Binding-site contacts:
Ligand atom C03 contacts residue ASP170 of chain 1.B at 3.0 Å.
Ligand atom C15 contacts residue GLU106 of chain 1.B at 3.1 Å.
Ligand atom C15 contacts residue ALA56 of chain 1.B at 3.5 Å (hydrophobic).
Ligand atom C01 contacts residue LYS33 of chain 1.B at 3.5 Å.
Ligand atom C28 contacts residue LEU31 of chain 1.B at 3.8 Å (hydrophobic).
Ligand atom C34 contacts residue GLY169 of chain 1.B at 3.8 Å.
Ligand atom N16 contacts residue GLU106 of chain 1.B at 3.7 Å.
Ligand atom C08 contacts residue GLY32 of chain 1.B at 3.7 Å.
Ligand atom S04 contacts residue ASN157 of chain 1.B at 3.6 Å.
Ligand atom C34 contacts residue MET105 of chain 1.B at 3.4 Å (hydrophobic).
Ligand atom N16 contacts residue LEU108 of chain 1.B at 3.1 Å (h-bond).
Ligand atom C27 contacts residue LEU31 of chain 1.B at 3.4 Å (hydrophobic).
Ligand atom F24 contacts residue LEU31 of chain 1.B at 3.0 Å.
Ligand atom C07 contacts residue GLY32 of chain 1.B at 3.8 Å.
Ligand atom N18 contacts residue LEU108 of chain 1.B at 2.7 Å (h-bond).
Ligand atom C20 contacts residue LEU31 of chain 1.B at 3.8 Å (hydrophobic).
Ligand atom C23 contacts residue LEU31 of chain 1.B at 3.7 Å (hydrophobic).
Ligand atom C01 contacts residue GLY32 of chain 1.B at 3.5 Å.
Ligand atom N05 contacts residue ARG156 of chain 1.B at 3.7 Å.
Ligand atom O38 contacts residue ASN157 of chain 1.B at 2.7 Å (h-bond).
Ligand atom C39 contacts residue GLY34 of chain 1.B at 3.4 Å.
Ligand atom C32 contacts residue GLN29 of chain 1.B at 3.2 Å.
Ligand atom C09 contacts residue GLY32 of chain 1.B at 3.5 Å.
Ligand atom C14 contacts residue ALA56 of chain 1.B at 3.8 Å (hydrophobic).
Ligand atom C20 contacts residue GLY111 of chain 1.B at 3.6 Å.
Ligand atom C20 contacts residue TYR107 of chain 1.B at 3.6 Å (hydrophobic).
Ligand atom C14 contacts residue LEU159 of chain 1.B at 3.5 Å (hydrophobic).
Ligand atom N18 contacts residue TYR107 of chain 1.B at 3.8 Å.
Ligand atom O37 contacts residue ASP170 of chain 1.B at 3.0 Å.
Ligand atom O37 contacts residue ASN157 of chain 1.B at 3.3 Å (h-bond).
Ligand atom C21 contacts residue GLY111 of chain 1.B at 3.4 Å.
Ligand atom N12 contacts residue VAL39 of chain 1.B at 3.7 Å.
Ligand atom C20 contacts residue LEU108 of chain 1.B at 3.0 Å (hydrophobic).
Ligand atom C23 contacts residue GLY111 of chain 1.B at 3.5 Å.
Ligand atom C09 contacts residue LEU31 of chain 1.B at 3.1 Å (hydrophobic).
Ligand atom C06 contacts residue ARG156 of chain 1.B at 3.5 Å.
Ligand atom C19 contacts residue LEU108 of chain 1.B at 3.2 Å (hydrophobic).
Ligand atom C13 contacts residue LEU159 of chain 1.B at 3.5 Å (hydrophobic).
Ligand atom C22 contacts residue GLY111 of chain 1.B at 3.3 Å.
Ligand atom C17 contacts residue LEU108 of chain 1.B at 3.7 Å (hydrophobic).

A protein and the small-molecule ligand that binds it are described below.
Small molecule (SMILES): Cc1cnc(Nc2ccc(C3CCN(C)CC3)c(F)c2)nc1Nc1ccc2c(c1)N(S(=O)(=O)C(C)(C)C)CC2

Sequence of chain 1.B:
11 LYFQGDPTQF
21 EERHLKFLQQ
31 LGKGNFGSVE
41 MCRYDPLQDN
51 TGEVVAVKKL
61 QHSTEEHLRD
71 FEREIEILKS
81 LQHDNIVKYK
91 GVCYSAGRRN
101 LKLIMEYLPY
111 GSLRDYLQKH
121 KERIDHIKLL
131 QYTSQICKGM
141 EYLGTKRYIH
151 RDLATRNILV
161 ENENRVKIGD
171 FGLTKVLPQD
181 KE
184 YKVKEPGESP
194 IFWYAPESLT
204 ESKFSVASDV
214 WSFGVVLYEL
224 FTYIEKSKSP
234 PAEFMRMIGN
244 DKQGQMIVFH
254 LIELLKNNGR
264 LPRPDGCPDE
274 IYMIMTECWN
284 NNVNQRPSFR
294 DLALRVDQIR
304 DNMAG